This small molecule binds to this protein.
Small molecule (SMILES): CC(=O)N[C@@H]1[C@@H](O)[C@H](O)[C@@H](CO)O[C@H]1O

Binding-site contacts:
Ligand atom C5 contacts residue ASN114 of chain 2.B at 3.7 Å.
Ligand atom C4 contacts residue ASN114 of chain 2.B at 4.3 Å.
Ligand atom N2 contacts residue ASN114 of chain 2.B at 2.8 Å (h-bond).
Ligand atom O6 contacts residue MET115 of chain 2.B at 3.8 Å.
Ligand atom C7 contacts residue ASN114 of chain 2.B at 3.7 Å.
Ligand atom O5 contacts residue ASN114 of chain 2.B at 2.4 Å (h-bond).
Ligand atom C3 contacts residue ASN114 of chain 2.B at 3.8 Å.
Ligand atom O7 contacts residue ASN114 of chain 2.B at 4.1 Å.
Ligand atom C1 contacts residue ASN114 of chain 2.B at 1.4 Å.
Ligand atom C2 contacts residue ASN114 of chain 2.B at 2.5 Å.
Ligand atom C8 contacts residue ASN114 of chain 2.B at 4.0 Å.
Ligand atom O7 contacts residue ASP110 of chain 2.B at 3.8 Å.

Sequence of chain 2.B:
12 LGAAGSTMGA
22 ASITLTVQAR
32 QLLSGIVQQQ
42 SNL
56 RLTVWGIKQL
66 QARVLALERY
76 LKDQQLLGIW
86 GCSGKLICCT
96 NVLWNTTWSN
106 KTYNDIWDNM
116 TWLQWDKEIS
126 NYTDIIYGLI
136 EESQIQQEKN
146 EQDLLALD